Binding-site contacts:
Ligand atom C7 contacts residue ASN67 of chain 9.A at 3.9 Å.
Ligand atom O7 contacts residue ASN67 of chain 9.A at 4.3 Å.
Ligand atom C2 contacts residue ASN67 of chain 9.A at 2.5 Å.
Ligand atom C5 contacts residue ASN67 of chain 9.A at 3.7 Å.
Ligand atom C8 contacts residue PHE90 of chain 9.A at 3.7 Å (hydrophobic).
Ligand atom C8 contacts residue MET118 of chain 9.A at 4.3 Å (hydrophobic).
Ligand atom C3 contacts residue ASN67 of chain 9.A at 3.8 Å.
Ligand atom C8 contacts residue ASN67 of chain 9.A at 4.3 Å.
Ligand atom C4 contacts residue ASN67 of chain 9.A at 4.2 Å.
Ligand atom C1 contacts residue ASN67 of chain 9.A at 1.4 Å.
Ligand atom N2 contacts residue ASN67 of chain 9.A at 2.9 Å (h-bond).
Ligand atom O5 contacts residue ASN67 of chain 9.A at 2.4 Å (h-bond).

The protein below binds the small molecule below.
Small molecule (SMILES): CC(=O)N[C@@H]1[C@@H](O)[C@H](O)[C@@H](CO)O[C@H]1O

Sequence of chain 9.A:
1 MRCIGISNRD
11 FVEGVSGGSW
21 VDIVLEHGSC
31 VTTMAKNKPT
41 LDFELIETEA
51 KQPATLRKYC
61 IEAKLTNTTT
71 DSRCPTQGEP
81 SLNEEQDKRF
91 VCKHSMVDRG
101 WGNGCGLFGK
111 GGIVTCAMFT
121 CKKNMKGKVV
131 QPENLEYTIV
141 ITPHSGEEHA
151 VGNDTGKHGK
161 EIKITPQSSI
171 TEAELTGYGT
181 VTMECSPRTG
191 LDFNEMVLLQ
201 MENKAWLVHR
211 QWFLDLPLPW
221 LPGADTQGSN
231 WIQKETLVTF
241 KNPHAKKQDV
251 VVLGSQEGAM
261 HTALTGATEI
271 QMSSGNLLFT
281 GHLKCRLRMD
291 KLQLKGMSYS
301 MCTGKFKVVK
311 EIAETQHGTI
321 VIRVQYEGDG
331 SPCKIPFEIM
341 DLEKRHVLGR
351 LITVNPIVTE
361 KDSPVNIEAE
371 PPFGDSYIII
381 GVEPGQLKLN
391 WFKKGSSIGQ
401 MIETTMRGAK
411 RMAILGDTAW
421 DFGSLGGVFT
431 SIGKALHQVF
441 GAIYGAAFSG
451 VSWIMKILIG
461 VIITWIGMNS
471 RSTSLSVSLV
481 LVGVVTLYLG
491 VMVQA